Binding-site contacts:
Ligand atom CAL contacts residue LEU17 of chain 1.B at 3.5 Å (hydrophobic).
Ligand atom BRAB contacts residue VAL121 of chain 2.B at 3.8 Å.
Ligand atom CAE contacts residue LJ31 of chain 2.D at 0.3 Å.
Ligand atom CAF contacts residue SER117 of chain 2.B at 3.8 Å.
Ligand atom CAE contacts residue LEU110 of chain 1.B at 3.9 Å (hydrophobic).
Ligand atom CAF contacts residue LEU110 of chain 2.B at 3.8 Å (hydrophobic).
Ligand atom CAI contacts residue LEU17 of chain 1.B at 3.4 Å (hydrophobic).
Ligand atom CAD contacts residue LJ31 of chain 2.D at 0.3 Å.
Ligand atom CAL contacts residue LJ31 of chain 2.D at 0.5 Å.
Ligand atom BRAC contacts residue LYS15 of chain 2.B at 3.5 Å.
Ligand atom CAO contacts residue LJ31 of chain 2.D at 0.1 Å.
Ligand atom CAE contacts residue SER117 of chain 1.B at 3.8 Å.
Ligand atom BRAB contacts residue ALA108 of chain 2.B at 3.6 Å.
Ligand atom BRAB contacts residue LJ31 of chain 2.D at 0.8 Å.
Ligand atom BRAC contacts residue LJ31 of chain 2.D at 0.8 Å.
Ligand atom CAF contacts residue LJ31 of chain 2.D at 0.3 Å.
Ligand atom CAH contacts residue LJ31 of chain 2.D at 0.1 Å.
Ligand atom BRAC contacts residue ALA108 of chain 1.B at 3.9 Å.
Ligand atom CAJ contacts residue LEU17 of chain 2.B at 3.6 Å (hydrophobic).
Ligand atom BRAB contacts residue LYS15 of chain 1.B at 4.0 Å.
Ligand atom CAN contacts residue LJ31 of chain 2.D at 0.1 Å.
Ligand atom OAA contacts residue LJ31 of chain 2.D at 0.9 Å (h-bond).
Ligand atom CAD contacts residue SER117 of chain 1.B at 3.6 Å.
Ligand atom CAK contacts residue LJ31 of chain 2.D at 0.6 Å.
Ligand atom CAM contacts residue LJ31 of chain 2.D at 0.5 Å.
Ligand atom CAI contacts residue LJ31 of chain 2.D at 0.3 Å.
Ligand atom CAJ contacts residue LJ31 of chain 2.D at 0.3 Å.
Ligand atom CAI contacts residue ALA108 of chain 2.B at 3.6 Å (hydrophobic).
Ligand atom CAJ contacts residue ALA108 of chain 1.B at 3.7 Å (hydrophobic).
Ligand atom OAA contacts residue LYS15 of chain 2.B at 3.0 Å (salt-bridge).
Ligand atom CAD contacts residue LEU110 of chain 2.B at 3.7 Å (hydrophobic).
Ligand atom CAM contacts residue LEU17 of chain 2.B at 3.9 Å (hydrophobic).
Ligand atom CAK contacts residue LYS15 of chain 2.B at 3.8 Å.
Ligand atom CAD contacts residue SER117 of chain 2.B at 3.8 Å.
Ligand atom CAD contacts residue LEU110 of chain 1.B at 3.9 Å (hydrophobic).
Ligand atom CAL contacts residue ALA108 of chain 2.B at 3.8 Å (hydrophobic).
Ligand atom BRAB contacts residue LEU17 of chain 1.B at 3.7 Å.
Ligand atom CAG contacts residue LJ31 of chain 2.D at 0.1 Å.
Ligand atom CAK contacts residue LYS15 of chain 1.B at 3.6 Å.
Ligand atom OAA contacts residue LYS15 of chain 1.B at 2.5 Å (salt-bridge).

Sequence of chain 2.B:
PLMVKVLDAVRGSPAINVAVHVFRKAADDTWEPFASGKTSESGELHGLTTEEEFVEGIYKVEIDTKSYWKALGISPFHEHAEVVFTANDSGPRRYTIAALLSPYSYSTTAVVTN

The small molecule below binds the protein below.
Small molecule (SMILES): Oc1c(Br)cc(-c2ccccc2)cc1Br

Sequence of chain 1.B:
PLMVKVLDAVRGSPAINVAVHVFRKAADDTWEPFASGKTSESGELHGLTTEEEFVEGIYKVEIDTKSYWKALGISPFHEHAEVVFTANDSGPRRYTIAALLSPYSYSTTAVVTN